Sequence of chain 23.A:
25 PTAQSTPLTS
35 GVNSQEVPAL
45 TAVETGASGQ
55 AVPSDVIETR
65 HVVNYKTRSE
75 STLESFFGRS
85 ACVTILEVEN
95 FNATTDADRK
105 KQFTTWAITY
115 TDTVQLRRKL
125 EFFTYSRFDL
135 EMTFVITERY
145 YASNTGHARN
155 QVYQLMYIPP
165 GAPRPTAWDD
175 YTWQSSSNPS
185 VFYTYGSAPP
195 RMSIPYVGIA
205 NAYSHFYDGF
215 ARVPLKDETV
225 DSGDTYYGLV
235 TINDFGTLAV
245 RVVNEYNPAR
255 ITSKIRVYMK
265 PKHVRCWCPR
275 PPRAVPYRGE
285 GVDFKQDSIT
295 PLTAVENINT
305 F

The protein below binds the small molecule below.
Small molecule (SMILES): CC(=O)N[C@H]1[C@H]([C@H](O)[C@H](O)CO)O[C@@](O)(C(=O)O)C[C@@H]1O

Sequence of chain 24.A:
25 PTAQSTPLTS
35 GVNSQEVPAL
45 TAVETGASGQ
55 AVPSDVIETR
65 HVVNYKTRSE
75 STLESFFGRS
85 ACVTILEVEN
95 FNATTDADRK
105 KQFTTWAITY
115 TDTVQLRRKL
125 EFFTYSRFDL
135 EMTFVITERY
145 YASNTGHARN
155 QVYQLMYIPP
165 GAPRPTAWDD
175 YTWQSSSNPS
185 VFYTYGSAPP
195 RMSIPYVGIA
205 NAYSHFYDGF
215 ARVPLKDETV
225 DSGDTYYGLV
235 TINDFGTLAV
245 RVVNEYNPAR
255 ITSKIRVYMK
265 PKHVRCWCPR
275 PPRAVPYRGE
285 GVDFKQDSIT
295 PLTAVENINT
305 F

Binding-site contacts:
Ligand atom O1A contacts residue ALA146 of chain 24.A at 3.2 Å.
Ligand atom C11 contacts residue TYR145 of chain 24.A at 3.7 Å (hydrophobic).
Ligand atom C1 contacts residue SER147 of chain 24.A at 3.6 Å.
Ligand atom O4 contacts residue ASN251 of chain 23.A at 4.3 Å.
Ligand atom C6 contacts residue TYR145 of chain 24.A at 3.4 Å (hydrophobic).
Ligand atom C5 contacts residue TYR145 of chain 24.A at 3.3 Å (hydrophobic).
Ligand atom C4 contacts residue TYR145 of chain 24.A at 3.6 Å (hydrophobic).
Ligand atom O8 contacts residue TYR145 of chain 24.A at 4.2 Å.
Ligand atom C9 contacts residue ALA146 of chain 24.A at 4.4 Å (hydrophobic).
Ligand atom C10 contacts residue TYR145 of chain 24.A at 3.6 Å (hydrophobic).
Ligand atom C10 contacts residue TYR250 of chain 23.A at 2.8 Å (hydrophobic).
Ligand atom O10 contacts residue ASN96 of chain 23.A at 4.2 Å.
Ligand atom C8 contacts residue TYR145 of chain 24.A at 4.2 Å (hydrophobic).
Ligand atom O4 contacts residue PRO252 of chain 23.A at 4.0 Å.
Ligand atom C8 contacts residue ALA146 of chain 24.A at 4.4 Å (hydrophobic).
Ligand atom C11 contacts residue TYR250 of chain 23.A at 3.0 Å (hydrophobic).
Ligand atom O4 contacts residue TYR145 of chain 24.A at 4.2 Å.
Ligand atom O1B contacts residue PRO252 of chain 23.A at 3.4 Å.
Ligand atom O1B contacts residue SER147 of chain 24.A at 2.7 Å (h-bond).
Ligand atom O1B contacts residue ALA146 of chain 24.A at 4.3 Å.
Ligand atom C6 contacts residue ALA146 of chain 24.A at 4.3 Å (hydrophobic).
Ligand atom C7 contacts residue TYR145 of chain 24.A at 3.9 Å (hydrophobic).
Ligand atom C4 contacts residue TYR250 of chain 23.A at 4.2 Å (hydrophobic).
Ligand atom O9 contacts residue ALA146 of chain 24.A at 3.3 Å.
Ligand atom O4 contacts residue TYR250 of chain 23.A at 3.0 Å.
Ligand atom C1 contacts residue ALA146 of chain 24.A at 4.0 Å (hydrophobic).
Ligand atom C4 contacts residue PRO252 of chain 23.A at 4.3 Å (hydrophobic).
Ligand atom C5 contacts residue TYR250 of chain 23.A at 4.3 Å (hydrophobic).
Ligand atom N5 contacts residue TYR250 of chain 23.A at 3.8 Å.
Ligand atom N5 contacts residue TYR145 of chain 24.A at 2.6 Å (h-bond).
Ligand atom O1A contacts residue SER147 of chain 24.A at 3.1 Å (h-bond).
Ligand atom O10 contacts residue TYR250 of chain 23.A at 2.2 Å (h-bond).
Ligand atom C1 contacts residue PRO252 of chain 23.A at 4.1 Å (hydrophobic).
Ligand atom C3 contacts residue PRO252 of chain 23.A at 4.4 Å (hydrophobic).
Ligand atom C11 contacts residue ARG143 of chain 24.A at 3.9 Å.